Sequence of chain 1.E:
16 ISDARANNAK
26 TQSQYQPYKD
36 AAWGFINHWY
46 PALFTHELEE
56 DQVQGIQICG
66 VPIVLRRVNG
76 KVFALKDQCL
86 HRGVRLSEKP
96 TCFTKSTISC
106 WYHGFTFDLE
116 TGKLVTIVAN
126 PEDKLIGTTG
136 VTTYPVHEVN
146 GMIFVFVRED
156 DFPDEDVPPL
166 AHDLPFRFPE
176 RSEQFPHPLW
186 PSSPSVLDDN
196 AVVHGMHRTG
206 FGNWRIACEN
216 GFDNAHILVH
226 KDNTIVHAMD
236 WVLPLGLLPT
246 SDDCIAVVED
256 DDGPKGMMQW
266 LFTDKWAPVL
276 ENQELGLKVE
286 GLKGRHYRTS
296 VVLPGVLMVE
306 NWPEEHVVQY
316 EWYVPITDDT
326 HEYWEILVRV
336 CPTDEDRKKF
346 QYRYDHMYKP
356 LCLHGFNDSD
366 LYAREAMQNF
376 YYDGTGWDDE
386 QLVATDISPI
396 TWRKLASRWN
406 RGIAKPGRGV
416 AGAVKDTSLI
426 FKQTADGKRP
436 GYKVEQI

This small molecule binds to this protein.
Small molecule (SMILES): O=c1ccc2ccccc2[nH]1

Binding-site contacts:
Ligand atom C6 contacts residue ASN362 of chain 1.E at 3.8 Å.
Ligand atom C1 contacts residue ILE222 of chain 1.E at 4.2 Å (hydrophobic).
Ligand atom C6 contacts residue PHE361 of chain 1.E at 4.1 Å (hydrophobic).
Ligand atom C4 contacts residue VAL304 of chain 1.E at 3.4 Å (hydrophobic).
Ligand atom O1 contacts residue TYR292 of chain 1.E at 4.2 Å.
Ligand atom C9 contacts residue PHE361 of chain 1.E at 4.2 Å (hydrophobic).
Ligand atom C8 contacts residue VAL304 of chain 1.E at 4.1 Å (hydrophobic).
Ligand atom C6 contacts residue VAL304 of chain 1.E at 4.0 Å (hydrophobic).
Ligand atom C1 contacts residue HIS221 of chain 1.E at 4.1 Å.
Ligand atom C5 contacts residue LEU302 of chain 1.E at 4.1 Å (hydrophobic).
Ligand atom O1 contacts residue ASP218 of chain 1.E at 4.3 Å.
Ligand atom C10 contacts residue ILE222 of chain 1.E at 3.9 Å (hydrophobic).
Ligand atom C9 contacts residue TYR292 of chain 1.E at 4.3 Å (hydrophobic).
Ligand atom C1 contacts residue GLY216 of chain 1.E at 3.5 Å.
Ligand atom C7 contacts residue TRP307 of chain 1.E at 3.4 Å (hydrophobic).
Ligand atom C6 contacts residue GLN314 of chain 1.E at 3.4 Å.
Ligand atom C9 contacts residue TRP307 of chain 1.E at 4.0 Å (hydrophobic).
Ligand atom C10 contacts residue TYR292 of chain 1.E at 3.6 Å (hydrophobic).
Ligand atom O1 contacts residue GLY216 of chain 1.E at 3.4 Å (h-bond).
Ligand atom C1 contacts residue TYR292 of chain 1.E at 4.2 Å (hydrophobic).
Ligand atom C5 contacts residue GLN314 of chain 1.E at 3.4 Å.
Ligand atom N2 contacts residue THR294 of chain 1.E at 3.7 Å.
Ligand atom C5 contacts residue VAL304 of chain 1.E at 3.5 Å (hydrophobic).
Ligand atom C7 contacts residue VAL304 of chain 1.E at 4.2 Å (hydrophobic).
Ligand atom O1 contacts residue HIS221 of chain 1.E at 3.9 Å.
Ligand atom C8 contacts residue PHE361 of chain 1.E at 4.0 Å (hydrophobic).
Ligand atom O1 contacts residue ILE222 of chain 1.E at 4.0 Å.
Ligand atom N2 contacts residue GLY216 of chain 1.E at 2.8 Å (h-bond).
Ligand atom C5 contacts residue ASN362 of chain 1.E at 3.9 Å.
Ligand atom C1 contacts residue THR294 of chain 1.E at 3.9 Å.
Ligand atom O1 contacts residue ASN219 of chain 1.E at 4.3 Å.
Ligand atom N2 contacts residue HIS221 of chain 1.E at 4.2 Å.
Ligand atom C3 contacts residue VAL304 of chain 1.E at 3.9 Å (hydrophobic).
Ligand atom C5 contacts residue GLU316 of chain 1.E at 3.7 Å.
Ligand atom C7 contacts residue PHE361 of chain 1.E at 3.5 Å (hydrophobic).
Ligand atom C4 contacts residue GLY216 of chain 1.E at 3.9 Å.
Ligand atom C4 contacts residue LEU302 of chain 1.E at 3.6 Å (hydrophobic).
Ligand atom C3 contacts residue GLY216 of chain 1.E at 3.8 Å.
Ligand atom C6 contacts residue TRP307 of chain 1.E at 3.8 Å (hydrophobic).
Ligand atom O1 contacts residue THR294 of chain 1.E at 3.9 Å.